Binding-site contacts:
Ligand atom CD contacts residue ALA322 of chain 1.A at 3.1 Å (hydrophobic).
Ligand atom CB contacts residue TYR491 of chain 1.A at 3.6 Å (hydrophobic).
Ligand atom CG contacts residue ALA322 of chain 1.A at 3.5 Å (hydrophobic).
Ligand atom CB contacts residue TYR488 of chain 1.A at 3.5 Å (hydrophobic).
Ligand atom CD contacts residue HIS321 of chain 1.A at 3.5 Å.
Ligand atom N contacts residue GLN249 of chain 1.A at 3.2 Å (h-bond).
Ligand atom NH1 contacts residue VAL486 of chain 1.A at 3.5 Å.
Ligand atom CA contacts residue ALA322 of chain 1.A at 3.5 Å (hydrophobic).
Ligand atom C contacts residue GLN249 of chain 1.A at 3.3 Å.
Ligand atom C contacts residue TYR491 of chain 1.A at 3.4 Å (hydrophobic).
Ligand atom N contacts residue GLU352 of chain 1.A at 3.4 Å (salt-bridge).
Ligand atom NH1 contacts residue TYR480 of chain 1.A at 3.0 Å (h-bond).
Ligand atom N contacts residue GLU352 of chain 1.A at 3.3 Å (salt-bridge).
Ligand atom O contacts residue HIS481 of chain 1.A at 3.1 Å.
Ligand atom O contacts residue ZN1 of chain 1.D at 2.5 Å.
Ligand atom CA contacts residue TYR488 of chain 1.A at 3.5 Å (hydrophobic).
Ligand atom CG contacts residue FLC1 of chain 1.G at 3.3 Å.
Ligand atom O contacts residue LYS479 of chain 1.A at 2.8 Å (salt-bridge).
Ligand atom O contacts residue HIS351 of chain 1.A at 3.0 Å (h-bond).
Ligand atom O contacts residue TYR491 of chain 1.A at 3.6 Å (h-bond).
Ligand atom C contacts residue HIS351 of chain 1.A at 3.4 Å.
Ligand atom CA contacts residue ZN1 of chain 1.D at 3.0 Å.
Ligand atom O contacts residue GLU379 of chain 1.A at 3.1 Å (salt-bridge).
Ligand atom N contacts residue ZN1 of chain 1.D at 2.1 Å.
Ligand atom CA contacts residue FLC1 of chain 1.G at 3.5 Å.
Ligand atom N contacts residue FLC1 of chain 1.G at 2.6 Å (h-bond).
Ligand atom O contacts residue TYR491 of chain 1.A at 2.6 Å (h-bond).
Ligand atom C contacts residue ZN1 of chain 1.D at 2.9 Å.
Ligand atom CD contacts residue GLU352 of chain 1.A at 3.1 Å.
Ligand atom O contacts residue TYR488 of chain 1.A at 2.5 Å (h-bond).
Ligand atom O contacts residue GLN249 of chain 1.A at 3.1 Å (h-bond).
Ligand atom C contacts residue GLU352 of chain 1.A at 3.4 Å.
Ligand atom C contacts residue TYR488 of chain 1.A at 3.3 Å (hydrophobic).
Ligand atom CB contacts residue PHE425 of chain 1.A at 3.5 Å (hydrophobic).
Ligand atom NE contacts residue FLC1 of chain 1.G at 3.6 Å (h-bond).
Ligand atom CA contacts residue GLU352 of chain 1.A at 3.1 Å.
Ligand atom O contacts residue HIS321 of chain 1.A at 2.8 Å (h-bond).
Ligand atom N contacts residue HIS355 of chain 1.A at 3.2 Å (h-bond).
Ligand atom N contacts residue GLU379 of chain 1.A at 3.6 Å.
Ligand atom CB contacts residue ALA322 of chain 1.A at 3.6 Å (hydrophobic).

Sequence of chain 1.A:
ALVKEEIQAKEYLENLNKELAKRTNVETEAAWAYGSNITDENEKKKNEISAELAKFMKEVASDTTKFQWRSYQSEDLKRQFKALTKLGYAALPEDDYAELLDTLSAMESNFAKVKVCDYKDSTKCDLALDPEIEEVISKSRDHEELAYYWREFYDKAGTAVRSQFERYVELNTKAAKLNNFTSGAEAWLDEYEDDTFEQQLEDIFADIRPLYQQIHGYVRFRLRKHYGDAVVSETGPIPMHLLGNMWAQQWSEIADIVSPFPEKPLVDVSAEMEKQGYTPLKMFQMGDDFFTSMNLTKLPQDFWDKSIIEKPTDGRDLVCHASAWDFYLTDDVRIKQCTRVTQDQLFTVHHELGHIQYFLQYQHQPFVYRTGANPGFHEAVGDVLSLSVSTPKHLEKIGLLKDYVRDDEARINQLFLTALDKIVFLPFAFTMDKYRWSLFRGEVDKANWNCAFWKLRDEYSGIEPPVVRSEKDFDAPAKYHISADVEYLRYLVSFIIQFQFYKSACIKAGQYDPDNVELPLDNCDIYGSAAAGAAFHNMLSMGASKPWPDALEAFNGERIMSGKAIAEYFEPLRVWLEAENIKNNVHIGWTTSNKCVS

A small-molecule ligand and the protein it binds are described below.
Small molecule (SMILES): NC(=O)[C@@H]1CCCN1C(=O)[C@@H]1CCCN1C(=O)[C@@H](N)CCCN=C(N)N